Sequence of chain 1.B:
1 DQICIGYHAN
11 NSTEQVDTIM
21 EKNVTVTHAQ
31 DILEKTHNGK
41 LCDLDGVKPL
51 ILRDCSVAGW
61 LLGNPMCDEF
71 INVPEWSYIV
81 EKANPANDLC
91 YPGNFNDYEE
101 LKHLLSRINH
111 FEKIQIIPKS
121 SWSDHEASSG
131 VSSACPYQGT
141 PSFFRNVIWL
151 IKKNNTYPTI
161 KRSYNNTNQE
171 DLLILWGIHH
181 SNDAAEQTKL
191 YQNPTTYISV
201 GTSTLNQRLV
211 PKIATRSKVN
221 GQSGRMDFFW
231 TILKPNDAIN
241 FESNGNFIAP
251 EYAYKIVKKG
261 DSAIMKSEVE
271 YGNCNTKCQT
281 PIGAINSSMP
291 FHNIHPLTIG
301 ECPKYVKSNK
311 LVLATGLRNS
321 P

A small-molecule ligand and the protein it binds are described below.
Small molecule (SMILES): CC(=O)N[C@H]1[C@H](O[C@H]2[C@H](O)[C@@H](NC(C)=O)CO[C@@H]2CO)O[C@H](CO)[C@@H](O)[C@@H]1O

Binding-site contacts:
Ligand atom C5 contacts residue ASN154 of chain 1.B at 3.6 Å.
Ligand atom C2 contacts residue ASN154 of chain 1.B at 2.5 Å.
Ligand atom C3 contacts residue ASN154 of chain 1.B at 3.8 Å.
Ligand atom C7 contacts residue ASN154 of chain 1.B at 4.0 Å.
Ligand atom N2 contacts residue ASN154 of chain 1.B at 2.9 Å (h-bond).
Ligand atom O5 contacts residue ASN154 of chain 1.B at 2.4 Å (h-bond).
Ligand atom C8 contacts residue ASN154 of chain 1.B at 3.8 Å.
Ligand atom C4 contacts residue ASN154 of chain 1.B at 4.2 Å.
Ligand atom C1 contacts residue ASN154 of chain 1.B at 1.4 Å.